The protein below binds the small molecule below.
Small molecule (SMILES): CC(=O)N[C@H]1[C@H](O[C@H]2[C@H](O)[C@@H](NC(C)=O)CO[C@@H]2CO)O[C@H](CO)[C@@H](O)[C@@H]1O

Sequence of chain 1.C:
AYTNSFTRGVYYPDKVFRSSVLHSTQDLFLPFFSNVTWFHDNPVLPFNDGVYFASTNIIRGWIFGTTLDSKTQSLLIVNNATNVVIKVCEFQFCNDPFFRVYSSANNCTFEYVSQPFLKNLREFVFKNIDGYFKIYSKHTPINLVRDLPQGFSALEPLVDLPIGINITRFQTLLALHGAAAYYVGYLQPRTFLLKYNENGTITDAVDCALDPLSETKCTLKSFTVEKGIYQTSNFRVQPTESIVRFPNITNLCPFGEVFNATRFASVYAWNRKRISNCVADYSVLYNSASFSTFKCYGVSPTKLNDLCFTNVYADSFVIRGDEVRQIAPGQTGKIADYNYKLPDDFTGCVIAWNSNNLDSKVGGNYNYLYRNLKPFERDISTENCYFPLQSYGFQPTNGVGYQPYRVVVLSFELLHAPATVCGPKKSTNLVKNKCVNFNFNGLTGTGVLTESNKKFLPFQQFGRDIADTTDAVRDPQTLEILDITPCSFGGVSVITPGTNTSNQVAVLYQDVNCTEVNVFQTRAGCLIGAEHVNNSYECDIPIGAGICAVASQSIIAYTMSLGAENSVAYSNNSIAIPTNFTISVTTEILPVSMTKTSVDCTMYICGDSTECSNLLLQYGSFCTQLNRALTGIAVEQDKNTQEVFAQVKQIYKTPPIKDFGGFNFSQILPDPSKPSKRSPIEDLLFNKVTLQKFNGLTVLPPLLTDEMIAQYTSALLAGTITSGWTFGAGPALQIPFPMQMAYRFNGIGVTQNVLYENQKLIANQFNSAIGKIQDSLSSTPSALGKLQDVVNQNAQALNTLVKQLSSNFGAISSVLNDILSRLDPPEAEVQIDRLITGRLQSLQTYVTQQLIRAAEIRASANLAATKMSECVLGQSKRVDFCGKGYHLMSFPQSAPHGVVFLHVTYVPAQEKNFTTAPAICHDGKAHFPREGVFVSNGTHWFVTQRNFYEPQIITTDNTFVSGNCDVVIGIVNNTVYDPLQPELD

Binding-site contacts:
Ligand atom O5 contacts residue SER803 of chain 1.C at 3.9 Å.
Ligand atom C7 contacts residue ASN801 of chain 1.C at 3.3 Å.
Ligand atom C6 contacts residue SER803 of chain 1.C at 4.3 Å.
Ligand atom C5 contacts residue ASN801 of chain 1.C at 3.7 Å.
Ligand atom C6 contacts residue GLN804 of chain 1.C at 3.7 Å.
Ligand atom C2 contacts residue ASN801 of chain 1.C at 2.5 Å.
Ligand atom O5 contacts residue ASN801 of chain 1.C at 2.4 Å (h-bond).
Ligand atom O7 contacts residue ASN801 of chain 1.C at 3.4 Å (h-bond).
Ligand atom C3 contacts residue ASN801 of chain 1.C at 3.8 Å.
Ligand atom C1 contacts residue SER803 of chain 1.C at 3.9 Å.
Ligand atom C5 contacts residue SER803 of chain 1.C at 3.9 Å.
Ligand atom O6 contacts residue GLN804 of chain 1.C at 3.6 Å.
Ligand atom C1 contacts residue ASN801 of chain 1.C at 1.4 Å.
Ligand atom C4 contacts residue ASN801 of chain 1.C at 4.3 Å.
Ligand atom N2 contacts residue ASN801 of chain 1.C at 2.9 Å (h-bond).
Ligand atom C8 contacts residue ASN801 of chain 1.C at 3.6 Å.